Sequence of chain 1.B:
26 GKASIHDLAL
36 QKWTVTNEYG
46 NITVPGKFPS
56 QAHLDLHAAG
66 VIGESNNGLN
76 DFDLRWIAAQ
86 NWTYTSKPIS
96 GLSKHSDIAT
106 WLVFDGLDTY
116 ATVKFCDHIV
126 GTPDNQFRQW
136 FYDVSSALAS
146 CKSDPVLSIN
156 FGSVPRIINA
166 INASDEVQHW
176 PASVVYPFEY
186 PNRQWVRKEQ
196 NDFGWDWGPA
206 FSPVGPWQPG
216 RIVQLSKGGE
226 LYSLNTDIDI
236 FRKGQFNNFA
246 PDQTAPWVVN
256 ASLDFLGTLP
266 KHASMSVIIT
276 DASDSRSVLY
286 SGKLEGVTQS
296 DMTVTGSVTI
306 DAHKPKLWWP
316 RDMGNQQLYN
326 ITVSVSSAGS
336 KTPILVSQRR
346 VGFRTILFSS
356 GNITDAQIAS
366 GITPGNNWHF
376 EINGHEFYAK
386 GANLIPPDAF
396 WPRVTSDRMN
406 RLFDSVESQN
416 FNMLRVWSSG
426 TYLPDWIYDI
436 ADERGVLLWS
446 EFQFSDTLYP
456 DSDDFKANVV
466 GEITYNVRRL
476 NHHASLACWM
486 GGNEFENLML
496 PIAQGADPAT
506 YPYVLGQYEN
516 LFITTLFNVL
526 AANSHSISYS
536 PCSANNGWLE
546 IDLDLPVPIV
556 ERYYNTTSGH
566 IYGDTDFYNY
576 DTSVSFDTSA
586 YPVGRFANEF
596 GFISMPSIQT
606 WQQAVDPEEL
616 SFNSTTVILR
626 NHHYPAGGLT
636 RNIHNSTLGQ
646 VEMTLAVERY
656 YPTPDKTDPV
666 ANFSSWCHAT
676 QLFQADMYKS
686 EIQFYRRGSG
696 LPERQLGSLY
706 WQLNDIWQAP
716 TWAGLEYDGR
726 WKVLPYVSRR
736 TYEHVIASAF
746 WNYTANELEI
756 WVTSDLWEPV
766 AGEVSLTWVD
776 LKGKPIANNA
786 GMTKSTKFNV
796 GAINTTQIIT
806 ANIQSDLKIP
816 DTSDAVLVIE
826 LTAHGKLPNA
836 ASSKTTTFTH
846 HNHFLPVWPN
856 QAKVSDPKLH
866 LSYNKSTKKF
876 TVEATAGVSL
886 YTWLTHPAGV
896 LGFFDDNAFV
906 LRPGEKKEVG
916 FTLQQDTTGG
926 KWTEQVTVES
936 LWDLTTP

This small molecule binds to this protein.
Small molecule (SMILES): CC(=O)N[C@@H]1[C@@H](O)[C@H](O)[C@@H](CO)O[C@H]1O

Binding-site contacts:
Ligand atom C1 contacts residue TYR181 of chain 1.B at 3.3 Å (hydrophobic).
Ligand atom C4 contacts residue ASN640 of chain 1.B at 4.2 Å.
Ligand atom C5 contacts residue ASN637 of chain 1.B at 4.0 Å.
Ligand atom O5 contacts residue TYR181 of chain 1.B at 4.0 Å.
Ligand atom C6 contacts residue ASN637 of chain 1.B at 3.9 Å.
Ligand atom C8 contacts residue TYR629 of chain 1.B at 3.8 Å (hydrophobic).
Ligand atom C5 contacts residue ALA631 of chain 1.B at 3.9 Å (hydrophobic).
Ligand atom C3 contacts residue ASN640 of chain 1.B at 3.8 Å.
Ligand atom C5 contacts residue ASN640 of chain 1.B at 3.6 Å.
Ligand atom C2 contacts residue TYR181 of chain 1.B at 3.9 Å (hydrophobic).
Ligand atom C1 contacts residue PRO630 of chain 1.B at 3.6 Å (hydrophobic).
Ligand atom O7 contacts residue LEU643 of chain 1.B at 3.7 Å.
Ligand atom N2 contacts residue ASN640 of chain 1.B at 2.9 Å (h-bond).
Ligand atom C4 contacts residue TYR181 of chain 1.B at 4.4 Å (hydrophobic).
Ligand atom C5 contacts residue TYR181 of chain 1.B at 3.9 Å (hydrophobic).
Ligand atom C8 contacts residue LEU643 of chain 1.B at 4.2 Å (hydrophobic).
Ligand atom C7 contacts residue LEU643 of chain 1.B at 4.1 Å (hydrophobic).
Ligand atom C1 contacts residue ALA631 of chain 1.B at 3.8 Å (hydrophobic).
Ligand atom C3 contacts residue TYR181 of chain 1.B at 3.8 Å (hydrophobic).
Ligand atom O5 contacts residue PRO630 of chain 1.B at 4.5 Å.
Ligand atom O5 contacts residue ALA631 of chain 1.B at 3.4 Å (h-bond).
Ligand atom N2 contacts residue TYR181 of chain 1.B at 4.0 Å.
Ligand atom O5 contacts residue ASN640 of chain 1.B at 2.3 Å (h-bond).
Ligand atom C1 contacts residue ASN640 of chain 1.B at 1.4 Å.
Ligand atom C2 contacts residue ASN640 of chain 1.B at 2.5 Å.
Ligand atom O7 contacts residue ASN640 of chain 1.B at 3.7 Å.
Ligand atom C7 contacts residue ASN640 of chain 1.B at 3.8 Å.
Ligand atom C6 contacts residue ALA631 of chain 1.B at 4.1 Å (hydrophobic).
Ligand atom C1 contacts residue ASN637 of chain 1.B at 3.7 Å.
Ligand atom O5 contacts residue ASN637 of chain 1.B at 2.9 Å (h-bond).
Ligand atom O6 contacts residue ASN637 of chain 1.B at 3.8 Å.